Sequence of chain 1.DA:
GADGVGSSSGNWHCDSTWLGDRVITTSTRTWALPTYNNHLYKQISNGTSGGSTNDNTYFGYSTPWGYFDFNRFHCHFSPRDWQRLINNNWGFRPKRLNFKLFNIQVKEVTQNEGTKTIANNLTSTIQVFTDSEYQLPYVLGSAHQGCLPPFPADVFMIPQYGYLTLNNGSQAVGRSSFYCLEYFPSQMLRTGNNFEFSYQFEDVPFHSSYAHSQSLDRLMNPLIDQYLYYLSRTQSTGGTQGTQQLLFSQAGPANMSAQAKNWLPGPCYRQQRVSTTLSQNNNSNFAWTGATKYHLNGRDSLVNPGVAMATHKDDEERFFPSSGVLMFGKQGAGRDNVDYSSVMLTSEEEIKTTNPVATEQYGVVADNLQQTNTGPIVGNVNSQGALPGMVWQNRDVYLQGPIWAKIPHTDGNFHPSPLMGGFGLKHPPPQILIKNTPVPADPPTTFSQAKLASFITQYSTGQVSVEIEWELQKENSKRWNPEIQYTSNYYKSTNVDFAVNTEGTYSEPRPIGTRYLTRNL

Binding-site contacts:
Ligand atom C5' contacts residue DA1 of chain 1.PD at 3.6 Å.
Ligand atom O3' contacts residue DA1 of chain 1.PD at 1.6 Å.
Ligand atom O5' contacts residue DA1 of chain 1.PD at 3.9 Å.
Ligand atom C2' contacts residue DA1 of chain 1.PD at 3.7 Å.
Ligand atom O3' contacts residue PRO205 of chain 1.DA at 4.1 Å.
Ligand atom C3' contacts residue DA1 of chain 1.PD at 2.6 Å.
Ligand atom C2' contacts residue PRO205 of chain 1.DA at 4.5 Å (hydrophobic).
Ligand atom C4' contacts residue DA1 of chain 1.PD at 3.7 Å.

A protein and the small-molecule ligand that binds it are described below.
Small molecule (SMILES): Nc1ccn([C@H]2C[C@H](O)[C@@H](COP(=O)(O)O)O2)c(=O)n1